The protein below binds the small molecule below.
Small molecule (SMILES): CC(=O)N[C@@H]1[C@@H](O)[C@H](O)[C@@H](CO)O[C@H]1O

Binding-site contacts:
Ligand atom C8 contacts residue ASN164 of chain 1.C at 3.5 Å.
Ligand atom O5 contacts residue ASN165 of chain 1.C at 2.4 Å (h-bond).
Ligand atom C2 contacts residue ASN165 of chain 1.C at 2.5 Å.
Ligand atom C7 contacts residue ASN165 of chain 1.C at 3.7 Å.
Ligand atom C1 contacts residue ASN165 of chain 1.C at 1.4 Å.
Ligand atom C4 contacts residue ASN165 of chain 1.C at 4.2 Å.
Ligand atom C7 contacts residue ASN164 of chain 1.C at 4.4 Å.
Ligand atom C3 contacts residue ASN165 of chain 1.C at 3.8 Å.
Ligand atom C5 contacts residue ASN165 of chain 1.C at 3.7 Å.
Ligand atom N2 contacts residue ASN165 of chain 1.C at 2.9 Å (h-bond).
Ligand atom O7 contacts residue ASN165 of chain 1.C at 4.0 Å.

Sequence of chain 1.C:
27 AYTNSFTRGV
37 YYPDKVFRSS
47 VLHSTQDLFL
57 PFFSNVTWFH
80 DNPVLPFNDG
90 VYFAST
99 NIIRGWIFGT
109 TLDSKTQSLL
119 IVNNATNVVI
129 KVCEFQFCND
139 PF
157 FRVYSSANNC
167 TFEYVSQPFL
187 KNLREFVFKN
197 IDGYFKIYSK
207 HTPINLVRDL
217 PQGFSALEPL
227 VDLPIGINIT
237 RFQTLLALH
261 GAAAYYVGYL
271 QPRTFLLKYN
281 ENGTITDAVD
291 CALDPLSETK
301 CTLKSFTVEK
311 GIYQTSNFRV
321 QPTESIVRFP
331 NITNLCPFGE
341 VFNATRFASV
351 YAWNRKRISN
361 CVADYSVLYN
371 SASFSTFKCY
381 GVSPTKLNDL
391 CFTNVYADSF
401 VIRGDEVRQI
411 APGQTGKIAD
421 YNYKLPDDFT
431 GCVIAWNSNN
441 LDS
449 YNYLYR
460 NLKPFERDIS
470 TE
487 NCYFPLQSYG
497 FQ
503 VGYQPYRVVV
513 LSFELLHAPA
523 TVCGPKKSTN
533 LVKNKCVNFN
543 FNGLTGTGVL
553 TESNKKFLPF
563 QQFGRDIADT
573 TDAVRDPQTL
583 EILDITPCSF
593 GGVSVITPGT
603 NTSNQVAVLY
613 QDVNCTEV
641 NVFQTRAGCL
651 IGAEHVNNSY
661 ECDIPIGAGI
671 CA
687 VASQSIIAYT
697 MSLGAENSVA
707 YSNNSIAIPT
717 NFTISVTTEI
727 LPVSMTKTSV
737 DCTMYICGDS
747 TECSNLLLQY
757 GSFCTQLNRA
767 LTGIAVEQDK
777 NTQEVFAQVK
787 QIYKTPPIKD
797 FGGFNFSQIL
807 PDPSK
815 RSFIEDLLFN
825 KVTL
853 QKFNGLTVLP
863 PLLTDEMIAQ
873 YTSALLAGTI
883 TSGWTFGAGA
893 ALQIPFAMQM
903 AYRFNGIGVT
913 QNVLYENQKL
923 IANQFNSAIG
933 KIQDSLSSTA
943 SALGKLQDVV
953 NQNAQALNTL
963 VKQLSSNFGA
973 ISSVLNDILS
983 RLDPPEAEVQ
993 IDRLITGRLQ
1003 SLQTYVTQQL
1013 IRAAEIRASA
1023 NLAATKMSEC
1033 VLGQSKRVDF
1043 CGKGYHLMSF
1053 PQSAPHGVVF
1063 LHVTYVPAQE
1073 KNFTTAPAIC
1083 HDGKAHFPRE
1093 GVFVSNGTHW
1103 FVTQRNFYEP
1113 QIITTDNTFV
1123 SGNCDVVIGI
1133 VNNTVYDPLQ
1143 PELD